Binding-site contacts:
Ligand atom C1 contacts residue ASN443 of chain 1.B at 1.4 Å.
Ligand atom C7 contacts residue ILE442 of chain 1.B at 4.1 Å (hydrophobic).
Ligand atom C5 contacts residue ASN443 of chain 1.B at 3.7 Å.
Ligand atom C2 contacts residue ILE442 of chain 1.B at 4.4 Å (hydrophobic).
Ligand atom C4 contacts residue ASN443 of chain 1.B at 4.3 Å.
Ligand atom C2 contacts residue ASN443 of chain 1.B at 2.5 Å.
Ligand atom C1 contacts residue ILE442 of chain 1.B at 4.2 Å (hydrophobic).
Ligand atom C7 contacts residue ASN443 of chain 1.B at 4.0 Å.
Ligand atom O7 contacts residue ILE442 of chain 1.B at 4.3 Å.
Ligand atom O5 contacts residue ASN443 of chain 1.B at 2.4 Å (h-bond).
Ligand atom C3 contacts residue ASN443 of chain 1.B at 3.8 Å.
Ligand atom N2 contacts residue ASN443 of chain 1.B at 2.9 Å (h-bond).
Ligand atom N2 contacts residue ILE442 of chain 1.B at 3.4 Å.
Ligand atom C8 contacts residue ASN443 of chain 1.B at 4.2 Å.

The protein below binds the small molecule below.
Small molecule (SMILES): CC(=O)N[C@@H]1[C@@H](O)[C@H](O)[C@@H](CO)O[C@H]1O

Sequence of chain 1.B:
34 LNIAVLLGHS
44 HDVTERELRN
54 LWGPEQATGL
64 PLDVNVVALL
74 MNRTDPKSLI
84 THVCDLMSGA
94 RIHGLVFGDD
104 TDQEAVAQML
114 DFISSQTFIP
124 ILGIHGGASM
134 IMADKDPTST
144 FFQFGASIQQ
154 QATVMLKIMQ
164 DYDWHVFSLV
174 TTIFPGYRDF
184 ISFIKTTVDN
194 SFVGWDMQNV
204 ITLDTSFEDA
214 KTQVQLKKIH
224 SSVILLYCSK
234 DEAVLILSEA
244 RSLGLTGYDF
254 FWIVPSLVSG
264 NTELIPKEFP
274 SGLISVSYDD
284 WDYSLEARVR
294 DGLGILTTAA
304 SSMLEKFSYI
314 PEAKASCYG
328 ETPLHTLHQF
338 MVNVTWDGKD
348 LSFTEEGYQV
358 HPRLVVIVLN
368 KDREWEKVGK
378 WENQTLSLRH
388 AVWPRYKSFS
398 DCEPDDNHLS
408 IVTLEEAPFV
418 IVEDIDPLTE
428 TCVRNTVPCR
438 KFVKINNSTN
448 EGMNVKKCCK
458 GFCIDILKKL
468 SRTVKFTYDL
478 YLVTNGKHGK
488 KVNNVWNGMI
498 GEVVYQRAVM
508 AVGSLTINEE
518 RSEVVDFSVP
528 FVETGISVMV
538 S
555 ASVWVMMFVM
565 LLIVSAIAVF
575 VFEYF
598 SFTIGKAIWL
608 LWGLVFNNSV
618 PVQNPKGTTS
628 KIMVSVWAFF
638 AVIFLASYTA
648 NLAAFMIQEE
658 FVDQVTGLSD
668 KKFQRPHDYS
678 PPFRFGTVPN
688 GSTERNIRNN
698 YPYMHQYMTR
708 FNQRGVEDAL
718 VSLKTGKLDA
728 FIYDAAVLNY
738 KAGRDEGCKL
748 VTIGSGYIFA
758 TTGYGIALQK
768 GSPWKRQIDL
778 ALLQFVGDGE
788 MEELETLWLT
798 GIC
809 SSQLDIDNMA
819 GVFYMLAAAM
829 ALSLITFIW